Sequence of chain 1.A:
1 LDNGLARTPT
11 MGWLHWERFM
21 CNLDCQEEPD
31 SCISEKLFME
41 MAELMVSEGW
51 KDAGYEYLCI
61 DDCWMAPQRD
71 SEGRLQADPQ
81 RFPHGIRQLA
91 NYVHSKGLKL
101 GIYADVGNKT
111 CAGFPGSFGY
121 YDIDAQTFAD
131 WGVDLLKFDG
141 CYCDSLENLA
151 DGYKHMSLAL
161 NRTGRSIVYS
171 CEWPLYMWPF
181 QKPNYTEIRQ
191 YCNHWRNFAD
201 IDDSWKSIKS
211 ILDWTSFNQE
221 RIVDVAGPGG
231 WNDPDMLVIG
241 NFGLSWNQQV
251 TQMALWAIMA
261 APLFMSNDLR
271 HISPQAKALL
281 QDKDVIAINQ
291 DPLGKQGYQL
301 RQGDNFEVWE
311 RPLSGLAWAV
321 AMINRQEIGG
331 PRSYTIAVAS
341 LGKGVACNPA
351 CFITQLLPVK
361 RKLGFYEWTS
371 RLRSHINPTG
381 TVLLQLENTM

Binding-site contacts:
Ligand atom F2B contacts residue ASP139 of chain 1.A at 3.3 Å.
Ligand atom C6 contacts residue ASP61 of chain 1.A at 3.5 Å.
Ligand atom C3 contacts residue LYS137 of chain 1.A at 3.8 Å.
Ligand atom F2B contacts residue ASP200 of chain 1.A at 3.1 Å.
Ligand atom O6 contacts residue TYR103 of chain 1.A at 3.6 Å.
Ligand atom O6 contacts residue ASP62 of chain 1.A at 2.6 Å (salt-bridge).
Ligand atom O6 contacts residue ALA112 of chain 1.A at 3.7 Å.
Ligand atom C3 contacts residue ASP200 of chain 1.A at 3.5 Å.
Ligand atom O3 contacts residue ARG196 of chain 1.A at 3.0 Å (salt-bridge).
Ligand atom C6 contacts residue TYR103 of chain 1.A at 3.4 Å (hydrophobic).
Ligand atom F2A contacts residue GLU172 of chain 1.A at 3.5 Å.
Ligand atom O4 contacts residue TYR103 of chain 1.A at 3.5 Å.
Ligand atom C1 contacts residue CYS111 of chain 1.A at 3.5 Å (hydrophobic).
Ligand atom O5 contacts residue ASP139 of chain 1.A at 2.4 Å (salt-bridge).
Ligand atom F2B contacts residue TYR176 of chain 1.A at 3.5 Å.
Ligand atom C4 contacts residue ASP139 of chain 1.A at 3.6 Å.
Ligand atom C3 contacts residue ASP139 of chain 1.A at 3.7 Å.
Ligand atom O5 contacts residue CYS111 of chain 1.A at 3.2 Å (h-bond).
Ligand atom O6 contacts residue TRP16 of chain 1.A at 3.7 Å.
Ligand atom F2A contacts residue ASP139 of chain 1.A at 2.8 Å.
Ligand atom O3 contacts residue ASP200 of chain 1.A at 3.7 Å.
Ligand atom F2A contacts residue LYS137 of chain 1.A at 3.2 Å.
Ligand atom F2B contacts residue ARG196 of chain 1.A at 3.8 Å.
Ligand atom C5 contacts residue ASP139 of chain 1.A at 3.3 Å.
Ligand atom O4 contacts residue ASP61 of chain 1.A at 2.6 Å (salt-bridge).
Ligand atom C6 contacts residue ASP62 of chain 1.A at 3.4 Å.
Ligand atom C1 contacts residue ASP139 of chain 1.A at 1.3 Å.
Ligand atom C4 contacts residue TRP16 of chain 1.A at 3.6 Å (hydrophobic).
Ligand atom O4 contacts residue ASP139 of chain 1.A at 3.5 Å (salt-bridge).
Ligand atom O4 contacts residue LYS137 of chain 1.A at 2.9 Å (salt-bridge).
Ligand atom C6 contacts residue ASP139 of chain 1.A at 3.6 Å.
Ligand atom O3 contacts residue LYS137 of chain 1.A at 2.9 Å (salt-bridge).
Ligand atom C4 contacts residue LYS137 of chain 1.A at 3.8 Å.
Ligand atom O6 contacts residue CYS111 of chain 1.A at 3.1 Å.
Ligand atom F2A contacts residue ARG196 of chain 1.A at 3.7 Å.
Ligand atom C4 contacts residue ASP61 of chain 1.A at 3.6 Å.
Ligand atom C2 contacts residue ASP139 of chain 1.A at 2.6 Å.
Ligand atom C1 contacts residue TYR176 of chain 1.A at 3.9 Å (hydrophobic).
Ligand atom C2 contacts residue ASP200 of chain 1.A at 3.9 Å.
Ligand atom C5 contacts residue TRP16 of chain 1.A at 3.9 Å (hydrophobic).

This protein binds this small molecule.
Small molecule (SMILES): OC[C@H]1O[C@@H](O)C(F)(F)[C@@H](O)[C@H]1O